Binding-site contacts:
Ligand atom C6 contacts residue GLU73 of chain 1.A at 3.6 Å.
Ligand atom N1 contacts residue PHE157 of chain 1.A at 3.9 Å.
Ligand atom C2 contacts residue GLU217 of chain 1.A at 3.3 Å.
Ligand atom C9 contacts residue GLN117 of chain 1.A at 3.8 Å.
Ligand atom C1 contacts residue GLU216 of chain 1.A at 3.3 Å.
Ligand atom C9 contacts residue PHE157 of chain 1.A at 3.5 Å (hydrophobic).
Ligand atom C1 contacts residue ARG214 of chain 1.A at 4.0 Å.
Ligand atom N2 contacts residue PHE157 of chain 1.A at 3.7 Å.
Ligand atom C1 contacts residue GLU217 of chain 1.A at 3.3 Å.
Ligand atom C8 contacts residue PHE157 of chain 1.A at 3.5 Å (hydrophobic).
Ligand atom C9 contacts residue PHE116 of chain 1.A at 3.5 Å (hydrophobic).
Ligand atom N3 contacts residue GLN117 of chain 1.A at 3.0 Å (h-bond).
Ligand atom C4 contacts residue GLU73 of chain 1.A at 3.0 Å.
Ligand atom C11 contacts residue GLU217 of chain 1.A at 3.7 Å.
Ligand atom C5 contacts residue TYR106 of chain 1.A at 3.9 Å (hydrophobic).
Ligand atom C3 contacts residue VAL75 of chain 1.A at 4.0 Å (hydrophobic).
Ligand atom C8 contacts residue ASP153 of chain 1.A at 3.9 Å.
Ligand atom O2 contacts residue VAL75 of chain 1.A at 3.2 Å.
Ligand atom O4 contacts residue ILE50 of chain 1.A at 3.7 Å.
Ligand atom C2 contacts residue ARG214 of chain 1.A at 3.8 Å.
Ligand atom O3 contacts residue PHE116 of chain 1.A at 3.4 Å.
Ligand atom O3 contacts residue PHE157 of chain 1.A at 3.6 Å.
Ligand atom C2 contacts residue VAL75 of chain 1.A at 4.0 Å (hydrophobic).
Ligand atom O4 contacts residue GLU217 of chain 1.A at 3.1 Å (salt-bridge).
Ligand atom N2 contacts residue GLN117 of chain 1.A at 3.0 Å (h-bond).
Ligand atom O4 contacts residue TYR106 of chain 1.A at 3.0 Å (h-bond).
Ligand atom C1 contacts residue LEU102 of chain 1.A at 3.8 Å (hydrophobic).
Ligand atom N3 contacts residue PHE157 of chain 1.A at 3.3 Å.
Ligand atom N3 contacts residue PHE116 of chain 1.A at 3.5 Å.
Ligand atom O1 contacts residue ARG148 of chain 1.A at 2.9 Å (salt-bridge).
Ligand atom C10 contacts residue ILE50 of chain 1.A at 3.7 Å (hydrophobic).
Ligand atom O3 contacts residue GLN117 of chain 1.A at 3.7 Å.
Ligand atom C8 contacts residue GLN117 of chain 1.A at 3.8 Å.
Ligand atom N2 contacts residue ASP153 of chain 1.A at 3.0 Å (salt-bridge).
Ligand atom C11 contacts residue ILE50 of chain 1.A at 3.9 Å (hydrophobic).
Ligand atom O1 contacts residue GLU73 of chain 1.A at 2.1 Å (salt-bridge).
Ligand atom C10 contacts residue PHE157 of chain 1.A at 3.8 Å (hydrophobic).
Ligand atom C6 contacts residue ARG148 of chain 1.A at 3.9 Å.
Ligand atom C7 contacts residue GLU73 of chain 1.A at 3.6 Å.
Ligand atom C4 contacts residue ARG214 of chain 1.A at 3.7 Å.

Sequence of chain 1.A:
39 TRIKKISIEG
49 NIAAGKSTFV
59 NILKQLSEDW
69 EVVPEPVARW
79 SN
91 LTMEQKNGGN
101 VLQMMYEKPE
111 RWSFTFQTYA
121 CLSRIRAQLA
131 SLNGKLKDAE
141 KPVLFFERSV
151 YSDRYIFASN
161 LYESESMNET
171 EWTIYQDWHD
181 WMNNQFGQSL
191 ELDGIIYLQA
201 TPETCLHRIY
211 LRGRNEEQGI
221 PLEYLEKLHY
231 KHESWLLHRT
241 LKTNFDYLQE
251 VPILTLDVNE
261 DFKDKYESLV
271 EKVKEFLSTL

This protein binds this small molecule.
Small molecule (SMILES): C#C[C@]1(CO)O[C@@H](n2ccc(N)nc2=O)C[C@@H]1O